Binding-site contacts:
Ligand atom CAE contacts residue LEU232 of chain 1.B at 3.5 Å (hydrophobic).
Ligand atom OAW contacts residue GLY224 of chain 1.B at 4.0 Å.
Ligand atom CAD contacts residue ILE228 of chain 1.B at 3.5 Å (hydrophobic).
Ligand atom CAV contacts residue GLY224 of chain 1.B at 4.4 Å.

The small molecule below binds the protein below.
Small molecule (SMILES): CC(C)CCC[C@@H](C)[C@H]1CC[C@H]2[C@@H]3CC=C4C[C@@H](OC(=O)CCC(=O)O)CC[C@]4(C)[C@H]3CC[C@]12C

Sequence of chain 1.B:
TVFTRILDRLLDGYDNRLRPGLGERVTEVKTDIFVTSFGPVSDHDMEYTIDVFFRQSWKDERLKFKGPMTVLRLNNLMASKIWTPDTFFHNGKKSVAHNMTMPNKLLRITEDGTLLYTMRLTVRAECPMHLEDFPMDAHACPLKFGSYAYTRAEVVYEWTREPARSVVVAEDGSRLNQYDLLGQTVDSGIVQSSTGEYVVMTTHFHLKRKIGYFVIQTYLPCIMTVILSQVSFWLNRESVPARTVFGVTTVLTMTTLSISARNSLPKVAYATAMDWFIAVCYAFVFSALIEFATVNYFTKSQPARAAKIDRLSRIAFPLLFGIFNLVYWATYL